Sequence of chain 1.A:
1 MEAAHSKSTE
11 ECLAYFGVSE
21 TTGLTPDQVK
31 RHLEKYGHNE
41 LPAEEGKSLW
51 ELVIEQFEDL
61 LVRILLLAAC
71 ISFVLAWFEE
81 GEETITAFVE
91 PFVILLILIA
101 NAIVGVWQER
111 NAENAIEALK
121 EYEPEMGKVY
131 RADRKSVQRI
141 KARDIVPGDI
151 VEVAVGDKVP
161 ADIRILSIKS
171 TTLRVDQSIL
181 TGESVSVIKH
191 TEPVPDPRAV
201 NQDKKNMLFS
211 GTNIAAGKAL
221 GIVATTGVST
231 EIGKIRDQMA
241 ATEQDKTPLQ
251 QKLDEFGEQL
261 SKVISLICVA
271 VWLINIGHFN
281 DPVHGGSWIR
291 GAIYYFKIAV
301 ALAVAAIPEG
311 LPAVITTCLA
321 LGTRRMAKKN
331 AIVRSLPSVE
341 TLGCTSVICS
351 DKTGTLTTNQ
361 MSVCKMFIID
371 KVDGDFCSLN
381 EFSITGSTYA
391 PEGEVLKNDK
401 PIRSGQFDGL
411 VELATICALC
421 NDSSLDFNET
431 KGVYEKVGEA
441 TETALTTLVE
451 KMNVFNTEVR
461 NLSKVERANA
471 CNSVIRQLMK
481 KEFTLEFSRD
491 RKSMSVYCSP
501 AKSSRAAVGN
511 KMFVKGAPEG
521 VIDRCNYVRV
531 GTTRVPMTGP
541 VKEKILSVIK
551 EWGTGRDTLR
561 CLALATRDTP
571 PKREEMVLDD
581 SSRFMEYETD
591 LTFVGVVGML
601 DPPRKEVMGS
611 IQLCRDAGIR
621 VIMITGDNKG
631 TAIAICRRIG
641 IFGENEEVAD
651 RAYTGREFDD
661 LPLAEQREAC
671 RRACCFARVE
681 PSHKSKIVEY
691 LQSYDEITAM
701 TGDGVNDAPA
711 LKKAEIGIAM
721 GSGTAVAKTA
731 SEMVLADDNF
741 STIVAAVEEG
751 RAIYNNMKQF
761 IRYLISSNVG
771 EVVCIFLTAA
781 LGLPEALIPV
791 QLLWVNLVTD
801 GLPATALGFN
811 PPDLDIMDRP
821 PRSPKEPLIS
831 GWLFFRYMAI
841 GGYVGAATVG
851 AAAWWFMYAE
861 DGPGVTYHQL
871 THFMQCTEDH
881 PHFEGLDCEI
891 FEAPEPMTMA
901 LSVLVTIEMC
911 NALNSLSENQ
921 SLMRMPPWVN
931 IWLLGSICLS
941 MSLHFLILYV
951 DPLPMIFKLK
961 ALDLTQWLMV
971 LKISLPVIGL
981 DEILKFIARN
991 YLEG

A small-molecule ligand and the protein it binds are described below.
Small molecule (SMILES): Nc1ncnc2c1ncn2[C@@H]1O[C@H](CO[P](=O)(O)O[P](=O)(O)CP(=O)(O)O)[C@@H](O)[C@H]1O

Binding-site contacts:
Ligand atom C5 contacts residue PHE487 of chain 1.A at 3.4 Å (hydrophobic).
Ligand atom N9 contacts residue PHE487 of chain 1.A at 3.3 Å.
Ligand atom C4 contacts residue PHE487 of chain 1.A at 3.1 Å (hydrophobic).
Ligand atom O2G contacts residue THR625 of chain 1.A at 3.4 Å.
Ligand atom O3G contacts residue THR353 of chain 1.A at 3.3 Å (h-bond).
Ligand atom O2' contacts residue ALA517 of chain 1.A at 3.3 Å.
Ligand atom N6 contacts residue LYS515 of chain 1.A at 3.6 Å (salt-bridge).
Ligand atom O1B contacts residue ASP627 of chain 1.A at 3.4 Å (salt-bridge).
Ligand atom N1 contacts residue MET494 of chain 1.A at 3.5 Å.
Ligand atom C8 contacts residue PHE487 of chain 1.A at 3.5 Å (hydrophobic).
Ligand atom PG contacts residue THR353 of chain 1.A at 3.3 Å.
Ligand atom C2 contacts residue PHE487 of chain 1.A at 3.6 Å (hydrophobic).
Ligand atom O5' contacts residue PHE487 of chain 1.A at 3.4 Å.
Ligand atom O2G contacts residue GLY626 of chain 1.A at 2.8 Å (h-bond).
Ligand atom O3' contacts residue ASP627 of chain 1.A at 3.4 Å.
Ligand atom O4' contacts residue PHE487 of chain 1.A at 3.3 Å.
Ligand atom PB contacts residue ARG560 of chain 1.A at 3.1 Å.
Ligand atom O2B contacts residue ARG560 of chain 1.A at 2.6 Å (salt-bridge).
Ligand atom PA contacts residue ARG489 of chain 1.A at 3.6 Å.
Ligand atom O2G contacts residue LYS684 of chain 1.A at 3.1 Å (salt-bridge).
Ligand atom O2G contacts residue ASP351 of chain 1.A at 3.4 Å (salt-bridge).
Ligand atom O3G contacts residue ASP351 of chain 1.A at 2.5 Å (salt-bridge).
Ligand atom C3B contacts residue THR353 of chain 1.A at 3.5 Å.
Ligand atom O1G contacts residue THR625 of chain 1.A at 2.5 Å (h-bond).
Ligand atom O1B contacts residue ARG560 of chain 1.A at 3.0 Å (salt-bridge).
Ligand atom O2' contacts residue ARG678 of chain 1.A at 3.5 Å (salt-bridge).
Ligand atom O3A contacts residue GLY626 of chain 1.A at 3.2 Å.
Ligand atom PG contacts residue ASP351 of chain 1.A at 3.2 Å.
Ligand atom N6 contacts residue GLU442 of chain 1.A at 3.3 Å (salt-bridge).
Ligand atom PG contacts residue THR625 of chain 1.A at 3.5 Å.
Ligand atom O1G contacts residue THR353 of chain 1.A at 2.3 Å (h-bond).
Ligand atom O2A contacts residue ARG489 of chain 1.A at 3.3 Å.
Ligand atom O2G contacts residue ASN706 of chain 1.A at 3.1 Å (h-bond).
Ligand atom C4' contacts residue ARG678 of chain 1.A at 3.6 Å.
Ligand atom O3G contacts residue MG1 of chain 1.D at 2.4 Å.
Ligand atom C2 contacts residue LYS515 of chain 1.A at 3.2 Å.
Ligand atom O3' contacts residue ARG678 of chain 1.A at 2.9 Å (salt-bridge).
Ligand atom O1A contacts residue ARG489 of chain 1.A at 2.8 Å (salt-bridge).
Ligand atom N3 contacts residue PHE487 of chain 1.A at 3.4 Å.
Ligand atom N1 contacts residue LYS515 of chain 1.A at 3.0 Å (salt-bridge).